Binding-site contacts:
Ligand atom C contacts residue GLU119 of chain 1.A at 3.2 Å.
Ligand atom N contacts residue DAL1 of chain 1.D at 4.2 Å.
Ligand atom CB contacts residue GLY165 of chain 1.A at 4.2 Å.
Ligand atom OXT contacts residue GLU119 of chain 1.A at 3.1 Å (salt-bridge).
Ligand atom OXT contacts residue HIS164 of chain 1.A at 2.9 Å (h-bond).
Ligand atom CB contacts residue CSO185 of chain 1.A at 4.2 Å.
Ligand atom OXT contacts residue LYS116 of chain 1.A at 3.4 Å (salt-bridge).
Ligand atom O contacts residue GLY120 of chain 1.A at 2.7 Å (h-bond).
Ligand atom O contacts residue GLU119 of chain 1.A at 3.7 Å.
Ligand atom N contacts residue HIS164 of chain 1.A at 3.0 Å (h-bond).
Ligand atom C contacts residue HIS164 of chain 1.A at 3.7 Å.
Ligand atom CB contacts residue DAL1 of chain 1.D at 3.7 Å.
Ligand atom CB contacts residue ILE166 of chain 1.A at 4.1 Å (hydrophobic).
Ligand atom O contacts residue LEU118 of chain 1.A at 4.0 Å.
Ligand atom C contacts residue GLY120 of chain 1.A at 3.6 Å.
Ligand atom O contacts residue LYS116 of chain 1.A at 2.8 Å (salt-bridge).
Ligand atom CB contacts residue LYS183 of chain 1.A at 4.1 Å.
Ligand atom C contacts residue GLY163 of chain 1.A at 4.2 Å.
Ligand atom OXT contacts residue GLY163 of chain 1.A at 3.1 Å.
Ligand atom N contacts residue GLU119 of chain 1.A at 2.8 Å (salt-bridge).
Ligand atom OXT contacts residue GLY120 of chain 1.A at 4.2 Å.
Ligand atom CB contacts residue HIS164 of chain 1.A at 3.4 Å.
Ligand atom CA contacts residue HIS164 of chain 1.A at 3.5 Å.
Ligand atom O contacts residue ASP121 of chain 1.A at 4.1 Å.
Ligand atom CA contacts residue GLU119 of chain 1.A at 3.4 Å.
Ligand atom C contacts residue LYS116 of chain 1.A at 3.3 Å.

Sequence of chain 1.A:
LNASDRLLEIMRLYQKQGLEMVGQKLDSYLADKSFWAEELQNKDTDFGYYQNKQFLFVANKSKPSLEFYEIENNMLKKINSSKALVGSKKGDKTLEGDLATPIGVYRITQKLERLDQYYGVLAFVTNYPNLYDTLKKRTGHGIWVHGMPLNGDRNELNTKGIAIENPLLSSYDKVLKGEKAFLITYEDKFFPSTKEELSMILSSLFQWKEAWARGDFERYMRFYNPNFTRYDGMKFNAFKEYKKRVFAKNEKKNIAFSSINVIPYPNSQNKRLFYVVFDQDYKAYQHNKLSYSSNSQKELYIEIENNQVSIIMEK

This small molecule binds to this protein.
Small molecule (SMILES): C[C@@H](N)C(=O)O